The small molecule below binds the protein below.
Small molecule (SMILES): Cc1oc(-c2ccccc2)nc1CCNC(=O)Nc1ccnn1-c1ccccc1

Binding-site contacts:
Ligand atom C27 contacts residue GLU275 of chain 1.D at 3.4 Å.
Ligand atom C7 contacts residue TYR247 of chain 1.D at 3.7 Å (hydrophobic).
Ligand atom C17 contacts residue PHE283 of chain 1.D at 3.3 Å (hydrophobic).
Ligand atom C26 contacts residue PRO266 of chain 1.D at 3.7 Å (hydrophobic).
Ligand atom C23 contacts residue GLY279 of chain 1.D at 3.4 Å.
Ligand atom C8 contacts residue MET267 of chain 1.D at 3.5 Å (hydrophobic).
Ligand atom C27 contacts residue MET267 of chain 1.D at 3.7 Å (hydrophobic).
Ligand atom N16 contacts residue PHE250 of chain 1.D at 3.5 Å.
Ligand atom C26 contacts residue GLU275 of chain 1.D at 3.4 Å.
Ligand atom C22 contacts residue TYR247 of chain 1.D at 3.3 Å (hydrophobic).
Ligand atom C17 contacts residue MET267 of chain 1.D at 3.5 Å (hydrophobic).
Ligand atom C3 contacts residue TYR247 of chain 1.D at 3.7 Å (hydrophobic).
Ligand atom C12 contacts residue ILE246 of chain 1.D at 3.7 Å (hydrophobic).
Ligand atom C11 contacts residue PHE283 of chain 1.D at 3.7 Å (hydrophobic).
Ligand atom C18 contacts residue PHE250 of chain 1.D at 3.6 Å (hydrophobic).
Ligand atom C1 contacts residue PHE283 of chain 1.D at 3.8 Å (hydrophobic).
Ligand atom C3 contacts residue MET267 of chain 1.D at 3.4 Å (hydrophobic).
Ligand atom C27 contacts residue VAL276 of chain 1.D at 3.6 Å (hydrophobic).
Ligand atom C12 contacts residue SER231 of chain 1.D at 3.1 Å.
Ligand atom C29 contacts residue GLU275 of chain 1.D at 3.0 Å.
Ligand atom N9 contacts residue TYR78 of chain 1.D at 3.7 Å.
Ligand atom N2 contacts residue GLY279 of chain 1.D at 3.6 Å.
Ligand atom C18 contacts residue TYR247 of chain 1.D at 3.4 Å (hydrophobic).
Ligand atom C14 contacts residue GLY279 of chain 1.D at 3.2 Å.
Ligand atom N5 contacts residue PHE283 of chain 1.D at 3.5 Å.
Ligand atom C22 contacts residue MET267 of chain 1.D at 3.3 Å (hydrophobic).
Ligand atom N2 contacts residue MET267 of chain 1.D at 3.3 Å.
Ligand atom C3 contacts residue GLY279 of chain 1.D at 3.2 Å.
Ligand atom O6 contacts residue GLY279 of chain 1.D at 3.6 Å.
Ligand atom C18 contacts residue GLN280 of chain 1.D at 3.4 Å.
Ligand atom C7 contacts residue GLY279 of chain 1.D at 3.5 Å.
Ligand atom C18 contacts residue MET267 of chain 1.D at 3.5 Å (hydrophobic).
Ligand atom C7 contacts residue MET267 of chain 1.D at 3.2 Å (hydrophobic).
Ligand atom C25 contacts residue HIS79 of chain 1.D at 3.6 Å.
Ligand atom C14 contacts residue MET267 of chain 1.D at 3.4 Å (hydrophobic).
Ligand atom C29 contacts residue PRO266 of chain 1.D at 3.8 Å (hydrophobic).
Ligand atom O6 contacts residue MET267 of chain 1.D at 3.8 Å.
Ligand atom O15 contacts residue GLN280 of chain 1.D at 3.1 Å (h-bond).
Ligand atom N2 contacts residue TYR247 of chain 1.D at 2.8 Å (h-bond).
Ligand atom C8 contacts residue GLY279 of chain 1.D at 3.4 Å.

Sequence of chain 1.D:
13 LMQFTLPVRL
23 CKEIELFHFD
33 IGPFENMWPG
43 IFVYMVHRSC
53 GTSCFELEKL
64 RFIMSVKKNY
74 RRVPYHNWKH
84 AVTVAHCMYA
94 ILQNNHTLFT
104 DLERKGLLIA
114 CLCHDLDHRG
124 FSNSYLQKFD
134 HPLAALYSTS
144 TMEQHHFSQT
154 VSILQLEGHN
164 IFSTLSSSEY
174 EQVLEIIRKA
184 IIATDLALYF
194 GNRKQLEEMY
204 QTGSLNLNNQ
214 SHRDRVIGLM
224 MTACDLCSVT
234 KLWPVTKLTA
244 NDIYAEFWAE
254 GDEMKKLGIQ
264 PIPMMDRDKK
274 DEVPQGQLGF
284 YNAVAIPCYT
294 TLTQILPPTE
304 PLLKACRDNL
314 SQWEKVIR